Binding-site contacts:
Ligand atom N6 contacts residue PHE155 of chain 11.A at 3.8 Å.
Ligand atom N5 contacts residue PHE233 of chain 11.A at 3.2 Å.
Ligand atom C16 contacts residue PHE135 of chain 11.A at 3.4 Å (hydrophobic).
Ligand atom C7 contacts residue TYR201 of chain 11.A at 3.8 Å (hydrophobic).
Ligand atom C5 contacts residue TRP203 of chain 11.A at 3.8 Å (hydrophobic).
Ligand atom C19 contacts residue VAL192 of chain 11.A at 3.4 Å (hydrophobic).
Ligand atom N1 contacts residue ASP112 of chain 11.A at 3.9 Å.
Ligand atom C2 contacts residue ASP112 of chain 11.A at 2.8 Å.
Ligand atom C22 contacts residue VAL179 of chain 11.A at 3.4 Å (hydrophobic).
Ligand atom C7 contacts residue ASN228 of chain 11.A at 3.8 Å.
Ligand atom O2 contacts residue PHE233 of chain 11.A at 3.0 Å.
Ligand atom C16 contacts residue PHE155 of chain 11.A at 3.9 Å (hydrophobic).
Ligand atom O1 contacts residue MET195 of chain 11.A at 3.2 Å.
Ligand atom N4 contacts residue TRP203 of chain 11.A at 3.6 Å (h-bond).
Ligand atom N5 contacts residue PHE137 of chain 11.A at 3.5 Å.
Ligand atom O3 contacts residue ILE113 of chain 11.A at 3.0 Å (h-bond).
Ligand atom N2 contacts residue TRP203 of chain 11.A at 3.9 Å.
Ligand atom C14 contacts residue PHE155 of chain 11.A at 3.9 Å (hydrophobic).
Ligand atom C18 contacts residue PHE155 of chain 11.A at 3.9 Å (hydrophobic).
Ligand atom C16 contacts residue ILE111 of chain 11.A at 3.5 Å (hydrophobic).
Ligand atom C13 contacts residue PHE135 of chain 11.A at 3.4 Å (hydrophobic).
Ligand atom O3 contacts residue ASP112 of chain 11.A at 3.6 Å.
Ligand atom C3 contacts residue ASP112 of chain 11.A at 3.0 Å.
Ligand atom C4 contacts residue TRP203 of chain 11.A at 4.0 Å (hydrophobic).
Ligand atom C8 contacts residue TYR201 of chain 11.A at 3.3 Å (hydrophobic).
Ligand atom C15 contacts residue MET195 of chain 11.A at 3.8 Å (hydrophobic).
Ligand atom N1 contacts residue THR114 of chain 11.A at 4.0 Å.
Ligand atom C14 contacts residue MET195 of chain 11.A at 3.9 Å (hydrophobic).
Ligand atom C12 contacts residue MET195 of chain 11.A at 3.8 Å (hydrophobic).
Ligand atom O2 contacts residue PHE137 of chain 11.A at 4.0 Å.
Ligand atom C19 contacts residue ILE24 of chain 11.C at 3.5 Å (hydrophobic).
Ligand atom C15 contacts residue VAL192 of chain 11.A at 3.2 Å (hydrophobic).
Ligand atom C17 contacts residue PHE135 of chain 11.A at 3.9 Å (hydrophobic).
Ligand atom C2 contacts residue THR114 of chain 11.A at 3.6 Å.
Ligand atom C13 contacts residue MET195 of chain 11.A at 3.9 Å (hydrophobic).
Ligand atom C9 contacts residue ILE113 of chain 11.A at 3.7 Å (hydrophobic).
Ligand atom N6 contacts residue ILE24 of chain 11.C at 3.9 Å.
Ligand atom C13 contacts residue ILE111 of chain 11.A at 4.0 Å (hydrophobic).
Ligand atom C17 contacts residue PHE155 of chain 11.A at 3.7 Å (hydrophobic).
Ligand atom C14 contacts residue PHE135 of chain 11.A at 3.7 Å (hydrophobic).

Sequence of chain 12.C:
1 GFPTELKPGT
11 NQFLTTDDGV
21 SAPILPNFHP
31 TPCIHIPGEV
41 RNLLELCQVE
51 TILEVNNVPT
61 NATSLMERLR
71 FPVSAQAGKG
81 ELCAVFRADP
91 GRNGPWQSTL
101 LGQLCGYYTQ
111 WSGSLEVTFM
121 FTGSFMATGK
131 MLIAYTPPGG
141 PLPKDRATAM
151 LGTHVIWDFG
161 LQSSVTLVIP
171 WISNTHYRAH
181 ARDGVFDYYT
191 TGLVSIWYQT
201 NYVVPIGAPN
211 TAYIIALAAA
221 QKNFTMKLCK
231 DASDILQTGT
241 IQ

Sequence of chain 11.C:
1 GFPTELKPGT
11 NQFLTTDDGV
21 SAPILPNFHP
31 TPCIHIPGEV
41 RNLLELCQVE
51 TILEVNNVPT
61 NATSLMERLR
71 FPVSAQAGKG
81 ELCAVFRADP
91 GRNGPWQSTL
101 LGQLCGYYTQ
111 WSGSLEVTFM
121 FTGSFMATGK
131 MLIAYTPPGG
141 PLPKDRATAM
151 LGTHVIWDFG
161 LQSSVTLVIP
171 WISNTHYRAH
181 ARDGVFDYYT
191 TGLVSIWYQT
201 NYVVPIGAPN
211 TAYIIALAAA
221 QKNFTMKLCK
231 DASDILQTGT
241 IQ

Sequence of chain 11.A:
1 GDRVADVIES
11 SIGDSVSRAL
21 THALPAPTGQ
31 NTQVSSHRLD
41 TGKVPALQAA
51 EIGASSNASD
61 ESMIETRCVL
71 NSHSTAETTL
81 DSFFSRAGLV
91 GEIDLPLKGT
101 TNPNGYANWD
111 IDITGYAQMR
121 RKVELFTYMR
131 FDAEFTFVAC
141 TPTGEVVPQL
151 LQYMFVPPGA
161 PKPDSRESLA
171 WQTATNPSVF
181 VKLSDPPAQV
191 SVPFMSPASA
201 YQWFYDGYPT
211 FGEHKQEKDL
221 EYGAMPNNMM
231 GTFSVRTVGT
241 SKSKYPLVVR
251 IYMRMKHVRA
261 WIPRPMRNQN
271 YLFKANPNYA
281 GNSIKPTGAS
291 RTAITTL

The small molecule below binds the protein below.
Small molecule (SMILES): Cc1nc(-c2ccc(OCCCCCN3CCN(c4ccnc(N)c4)C3=O)cc2)no1